Sequence of chain 1.B:
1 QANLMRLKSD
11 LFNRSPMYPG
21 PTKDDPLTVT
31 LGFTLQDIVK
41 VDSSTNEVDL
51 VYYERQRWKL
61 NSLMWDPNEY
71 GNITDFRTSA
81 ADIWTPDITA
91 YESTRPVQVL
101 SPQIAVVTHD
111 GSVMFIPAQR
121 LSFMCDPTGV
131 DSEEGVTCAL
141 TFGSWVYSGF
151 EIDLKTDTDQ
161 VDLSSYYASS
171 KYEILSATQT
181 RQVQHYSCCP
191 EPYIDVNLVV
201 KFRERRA

Sequence of chain 1.A:
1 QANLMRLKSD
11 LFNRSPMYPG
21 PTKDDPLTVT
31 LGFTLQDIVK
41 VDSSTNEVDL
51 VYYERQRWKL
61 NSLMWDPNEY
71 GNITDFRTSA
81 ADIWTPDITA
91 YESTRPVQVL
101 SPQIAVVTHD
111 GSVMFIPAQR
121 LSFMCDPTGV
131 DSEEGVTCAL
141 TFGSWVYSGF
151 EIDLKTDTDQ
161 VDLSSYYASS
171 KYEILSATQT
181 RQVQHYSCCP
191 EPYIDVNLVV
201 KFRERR

Binding-site contacts:
Ligand atom C07 contacts residue CYS188 of chain 1.A at 3.9 Å (hydrophobic).
Ligand atom C09 contacts residue TYR193 of chain 1.A at 3.8 Å (hydrophobic).
Ligand atom N02 contacts residue TYR91 of chain 1.A at 2.8 Å (h-bond).
Ligand atom C08 contacts residue TYR193 of chain 1.A at 3.3 Å (hydrophobic).
Ligand atom C01 contacts residue TYR91 of chain 1.A at 3.7 Å (hydrophobic).
Ligand atom C16 contacts residue TRP145 of chain 1.A at 3.5 Å (hydrophobic).
Ligand atom C09 contacts residue TRP145 of chain 1.A at 3.8 Å (hydrophobic).
Ligand atom C12 contacts residue VAL146 of chain 1.A at 3.7 Å (hydrophobic).
Ligand atom C05 contacts residue CYS188 of chain 1.A at 3.9 Å (hydrophobic).
Ligand atom C14 contacts residue ILE116 of chain 1.B at 3.8 Å (hydrophobic).
Ligand atom C08 contacts residue CYS188 of chain 1.A at 3.9 Å (hydrophobic).
Ligand atom C01 contacts residue TYR193 of chain 1.A at 4.0 Å (hydrophobic).
Ligand atom C06 contacts residue CYS188 of chain 1.A at 3.8 Å (hydrophobic).
Ligand atom C16 contacts residue ILE116 of chain 1.B at 4.1 Å (hydrophobic).
Ligand atom C05 contacts residue TYR53 of chain 1.B at 4.2 Å (hydrophobic).
Ligand atom C03 contacts residue TYR91 of chain 1.A at 3.6 Å (hydrophobic).
Ligand atom N02 contacts residue TRP145 of chain 1.A at 3.0 Å (h-bond).
Ligand atom C08 contacts residue CYS189 of chain 1.A at 3.6 Å (hydrophobic).
Ligand atom N13 contacts residue ILE116 of chain 1.B at 3.9 Å.
Ligand atom C11 contacts residue VAL106 of chain 1.B at 3.5 Å (hydrophobic).
Ligand atom C15 contacts residue TRP145 of chain 1.A at 3.5 Å (hydrophobic).
Ligand atom C14 contacts residue TRP145 of chain 1.A at 3.6 Å (hydrophobic).
Ligand atom C01 contacts residue TYR186 of chain 1.A at 3.6 Å (hydrophobic).
Ligand atom N10 contacts residue TYR193 of chain 1.A at 3.4 Å (h-bond).
Ligand atom C06 contacts residue TYR186 of chain 1.A at 3.9 Å (hydrophobic).
Ligand atom C09 contacts residue ILE116 of chain 1.B at 4.2 Å (hydrophobic).
Ligand atom C04 contacts residue TRP145 of chain 1.A at 3.8 Å (hydrophobic).
Ligand atom C07 contacts residue TRP145 of chain 1.A at 3.7 Å (hydrophobic).
Ligand atom C11 contacts residue MET114 of chain 1.B at 3.5 Å (hydrophobic).
Ligand atom C15 contacts residue ILE116 of chain 1.B at 3.6 Å (hydrophobic).
Ligand atom C12 contacts residue VAL106 of chain 1.B at 3.9 Å (hydrophobic).
Ligand atom C03 contacts residue TRP145 of chain 1.A at 3.5 Å (hydrophobic).
Ligand atom N10 contacts residue VAL146 of chain 1.A at 4.0 Å.
Ligand atom C01 contacts residue TRP145 of chain 1.A at 3.8 Å (hydrophobic).
Ligand atom N10 contacts residue MET114 of chain 1.B at 3.5 Å.
Ligand atom C11 contacts residue VAL146 of chain 1.A at 4.0 Å (hydrophobic).
Ligand atom C12 contacts residue MET114 of chain 1.B at 4.0 Å (hydrophobic).
Ligand atom C08 contacts residue TRP145 of chain 1.A at 3.8 Å (hydrophobic).
Ligand atom C09 contacts residue MET114 of chain 1.B at 4.0 Å (hydrophobic).
Ligand atom N13 contacts residue VAL146 of chain 1.A at 3.6 Å.

The small molecule below binds the protein below.
Small molecule (SMILES): c1cnc2cc3c(cc2n1)[C@@H]1CNC[C@H]3C1